This protein binds this small molecule.
Small molecule (SMILES): C[C@@H](O)CCO

Binding-site contacts:
Ligand atom C2 contacts residue CYS158 of chain 1.G at 3.5 Å (hydrophobic).
Ligand atom C2 contacts residue PRO157 of chain 1.G at 4.3 Å (hydrophobic).
Ligand atom C4 contacts residue THR67 of chain 1.G at 4.5 Å.
Ligand atom O1 contacts residue GLY159 of chain 1.G at 3.9 Å.
Ligand atom C1 contacts residue CYS158 of chain 1.G at 3.7 Å (hydrophobic).
Ligand atom O3 contacts residue ASN68 of chain 1.G at 4.0 Å.
Ligand atom C3 contacts residue GLY159 of chain 1.G at 4.2 Å.
Ligand atom C1 contacts residue PRO157 of chain 1.G at 3.2 Å (hydrophobic).
Ligand atom C1 contacts residue GLY159 of chain 1.G at 3.7 Å.
Ligand atom C4 contacts residue ILE160 of chain 1.G at 3.7 Å (hydrophobic).
Ligand atom C3 contacts residue ASN68 of chain 1.G at 4.5 Å.
Ligand atom C2 contacts residue GLY159 of chain 1.G at 3.1 Å.
Ligand atom O1 contacts residue CYS158 of chain 1.G at 3.3 Å.
Ligand atom C4 contacts residue GLY159 of chain 1.G at 3.6 Å.
Ligand atom O1 contacts residue PRO157 of chain 1.G at 3.4 Å (h-bond).
Ligand atom O3 contacts residue THR67 of chain 1.G at 4.3 Å.
Ligand atom C4 contacts residue ASN68 of chain 1.G at 4.1 Å.

Sequence of chain 1.G:
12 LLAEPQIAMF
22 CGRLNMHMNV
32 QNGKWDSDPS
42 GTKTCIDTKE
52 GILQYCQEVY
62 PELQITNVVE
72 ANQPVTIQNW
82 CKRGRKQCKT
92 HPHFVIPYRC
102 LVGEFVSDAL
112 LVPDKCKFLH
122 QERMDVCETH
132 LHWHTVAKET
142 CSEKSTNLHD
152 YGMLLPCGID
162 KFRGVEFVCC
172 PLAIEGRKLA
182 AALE